The small molecule below binds the protein below.
Small molecule (SMILES): O=C(CN1C[C@H](NC(=O)c2ccc(Cl)s2)C[C@H]1CO)Nc1ccc(-n2ccccc2=O)cc1F

Sequence of chain 1.A:
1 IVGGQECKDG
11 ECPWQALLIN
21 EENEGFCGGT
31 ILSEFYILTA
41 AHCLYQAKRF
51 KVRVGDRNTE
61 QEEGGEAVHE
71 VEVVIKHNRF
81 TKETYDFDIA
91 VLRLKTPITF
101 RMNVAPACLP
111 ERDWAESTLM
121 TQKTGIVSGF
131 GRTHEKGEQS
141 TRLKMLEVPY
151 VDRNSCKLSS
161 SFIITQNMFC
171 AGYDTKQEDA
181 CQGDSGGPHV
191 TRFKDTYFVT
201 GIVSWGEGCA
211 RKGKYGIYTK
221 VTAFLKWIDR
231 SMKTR

Binding-site contacts:
Ligand atom C26 contacts residue TRP205 of chain 1.A at 3.6 Å (hydrophobic).
Ligand atom C12 contacts residue GLY208 of chain 1.A at 3.5 Å.
Ligand atom C21 contacts residue TRP205 of chain 1.A at 3.4 Å (hydrophobic).
Ligand atom C11 contacts residue TYR85 of chain 1.A at 3.6 Å (hydrophobic).
Ligand atom C13 contacts residue GLN182 of chain 1.A at 3.7 Å.
Ligand atom C30 contacts residue PHE162 of chain 1.A at 3.8 Å (hydrophobic).
Ligand atom C23 contacts residue GLU83 of chain 1.A at 3.5 Å.
Ligand atom C34 contacts residue GLN182 of chain 1.A at 3.5 Å.
Ligand atom N15 contacts residue GLY206 of chain 1.A at 2.9 Å (h-bond).
Ligand atom C30 contacts residue THR84 of chain 1.A at 3.3 Å.
Ligand atom C12 contacts residue ALA180 of chain 1.A at 3.2 Å (hydrophobic).
Ligand atom C29 contacts residue PHE162 of chain 1.A at 3.5 Å (hydrophobic).
Ligand atom C19 contacts residue ALA180 of chain 1.A at 3.4 Å (hydrophobic).
Ligand atom C17 contacts residue TRP205 of chain 1.A at 3.7 Å (hydrophobic).
Ligand atom C28 contacts residue GLY206 of chain 1.A at 3.4 Å.
Ligand atom C10 contacts residue ALA180 of chain 1.A at 3.6 Å (hydrophobic).
Ligand atom CL1 contacts residue VAL203 of chain 1.A at 3.7 Å.
Ligand atom C8 contacts residue TYR85 of chain 1.A at 3.7 Å (hydrophobic).
Ligand atom F32 contacts residue TYR85 of chain 1.A at 3.5 Å.
Ligand atom O24 contacts residue CYS181 of chain 1.A at 3.7 Å.
Ligand atom C26 contacts residue PHE162 of chain 1.A at 3.7 Å (hydrophobic).
Ligand atom C24 contacts residue CYS209 of chain 1.A at 3.5 Å (hydrophobic).
Ligand atom CL1 contacts residue GLY216 of chain 1.A at 3.5 Å.
Ligand atom C11 contacts residue TRP205 of chain 1.A at 3.7 Å (hydrophobic).
Ligand atom C24 contacts residue GLY208 of chain 1.A at 3.5 Å.
Ligand atom C2 contacts residue GLY206 of chain 1.A at 3.6 Å.
Ligand atom S3 contacts residue VAL203 of chain 1.A at 3.6 Å.
Ligand atom S3 contacts residue TRP205 of chain 1.A at 3.5 Å.
Ligand atom C9 contacts residue TRP205 of chain 1.A at 3.8 Å (hydrophobic).
Ligand atom C10 contacts residue TRP205 of chain 1.A at 3.5 Å (hydrophobic).
Ligand atom N7 contacts residue CYS209 of chain 1.A at 3.7 Å.
Ligand atom C19 contacts residue ASP179 of chain 1.A at 3.3 Å.
Ligand atom CL1 contacts residue ILE217 of chain 1.A at 3.5 Å.
Ligand atom C29 contacts residue THR84 of chain 1.A at 3.4 Å.
Ligand atom C20 contacts residue GLN182 of chain 1.A at 3.7 Å.
Ligand atom CL1 contacts residue TYR218 of chain 1.A at 3.4 Å.
Ligand atom C30 contacts residue GLU83 of chain 1.A at 3.7 Å.
Ligand atom C16 contacts residue GLY206 of chain 1.A at 3.4 Å.
Ligand atom N7 contacts residue GLY208 of chain 1.A at 3.1 Å (h-bond).
Ligand atom C19 contacts residue GLY216 of chain 1.A at 3.7 Å.